A small-molecule ligand and the protein it binds are described below.
Small molecule (SMILES): CC(=O)N[C@@H]1[C@@H](O)[C@H](O)[C@@H](CO)O[C@H]1O

Sequence of chain 1.A:
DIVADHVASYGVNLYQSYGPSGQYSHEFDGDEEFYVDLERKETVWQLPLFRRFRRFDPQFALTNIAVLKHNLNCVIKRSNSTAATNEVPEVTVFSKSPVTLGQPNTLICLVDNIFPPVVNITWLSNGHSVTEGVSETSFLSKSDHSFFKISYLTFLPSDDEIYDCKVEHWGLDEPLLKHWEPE

Binding-site contacts:
Ligand atom O7 contacts residue VAL120 of chain 1.A at 4.1 Å.
Ligand atom O7 contacts residue ASN122 of chain 1.A at 4.4 Å.
Ligand atom C3 contacts residue ASN122 of chain 1.A at 3.8 Å.
Ligand atom O5 contacts residue GLU170 of chain 1.A at 4.0 Å.
Ligand atom C5 contacts residue ASN122 of chain 1.A at 3.7 Å.
Ligand atom C2 contacts residue ASN122 of chain 1.A at 2.5 Å.
Ligand atom C8 contacts residue GLU170 of chain 1.A at 3.6 Å.
Ligand atom C1 contacts residue GLU170 of chain 1.A at 3.8 Å.
Ligand atom C2 contacts residue GLU170 of chain 1.A at 4.0 Å.
Ligand atom C8 contacts residue ASN122 of chain 1.A at 3.8 Å.
Ligand atom O7 contacts residue GLU170 of chain 1.A at 4.1 Å.
Ligand atom C7 contacts residue GLU170 of chain 1.A at 4.4 Å.
Ligand atom C7 contacts residue ASN122 of chain 1.A at 3.5 Å.
Ligand atom C1 contacts residue ASN122 of chain 1.A at 1.4 Å.
Ligand atom C8 contacts residue HIS171 of chain 1.A at 4.5 Å.
Ligand atom O3 contacts residue TYR20 of chain 1.A at 4.4 Å.
Ligand atom O5 contacts residue ASN122 of chain 1.A at 2.4 Å (h-bond).
Ligand atom C7 contacts residue TRP172 of chain 1.A at 4.3 Å (hydrophobic).
Ligand atom C4 contacts residue ASN122 of chain 1.A at 4.2 Å.
Ligand atom O7 contacts residue TRP172 of chain 1.A at 3.8 Å.
Ligand atom N2 contacts residue ASN122 of chain 1.A at 3.0 Å (h-bond).
Ligand atom O7 contacts residue HIS171 of chain 1.A at 4.3 Å.